Binding-site contacts:
Ligand atom C6 contacts residue LEU40 of chain 1.C at 3.5 Å (hydrophobic).
Ligand atom C1 contacts residue ILE94 of chain 1.C at 4.4 Å (hydrophobic).
Ligand atom C5 contacts residue PRO30 of chain 1.C at 4.4 Å (hydrophobic).
Ligand atom N3 contacts residue LEU42 of chain 1.C at 4.0 Å.
Ligand atom C4 contacts residue VAL35 of chain 1.C at 4.0 Å (hydrophobic).
Ligand atom C1 contacts residue LEU42 of chain 1.C at 4.1 Å (hydrophobic).
Ligand atom O1 contacts residue CYS84 of chain 1.C at 4.4 Å.
Ligand atom O1 contacts residue VAL35 of chain 1.C at 4.3 Å.
Ligand atom O contacts residue VAL35 of chain 1.C at 4.2 Å.
Ligand atom O contacts residue PRO30 of chain 1.C at 2.9 Å (h-bond).
Ligand atom C4 contacts residue ASN88 of chain 1.C at 3.6 Å.
Ligand atom N1 contacts residue ILE94 of chain 1.C at 3.4 Å.
Ligand atom C contacts residue TYR87 of chain 1.C at 3.4 Å (hydrophobic).
Ligand atom O2 contacts residue ILE94 of chain 1.C at 3.8 Å.
Ligand atom O2 contacts residue PRO30 of chain 1.C at 4.0 Å.
Ligand atom O2 contacts residue TRP29 of chain 1.C at 4.0 Å.
Ligand atom C5 contacts residue ILE94 of chain 1.C at 3.6 Å (hydrophobic).
Ligand atom N1 contacts residue VAL35 of chain 1.C at 3.6 Å.
Ligand atom N contacts residue LEU42 of chain 1.C at 4.2 Å.
Ligand atom O1 contacts residue TYR87 of chain 1.C at 4.4 Å.
Ligand atom N3 contacts residue LEU40 of chain 1.C at 3.9 Å.
Ligand atom C7 contacts residue LEU40 of chain 1.C at 3.9 Å (hydrophobic).
Ligand atom C2 contacts residue ILE94 of chain 1.C at 3.9 Å (hydrophobic).
Ligand atom C1 contacts residue LEU40 of chain 1.C at 4.0 Å (hydrophobic).
Ligand atom C3 contacts residue PRO30 of chain 1.C at 4.1 Å (hydrophobic).
Ligand atom C3 contacts residue VAL35 of chain 1.C at 4.0 Å (hydrophobic).
Ligand atom C3 contacts residue ILE94 of chain 1.C at 3.4 Å (hydrophobic).
Ligand atom C8 contacts residue TRP29 of chain 1.C at 3.7 Å (hydrophobic).
Ligand atom C contacts residue LEU42 of chain 1.C at 3.8 Å (hydrophobic).
Ligand atom C5 contacts residue PHE31 of chain 1.C at 4.1 Å (hydrophobic).
Ligand atom O1 contacts residue TYR45 of chain 1.C at 4.0 Å.
Ligand atom C9 contacts residue TRP29 of chain 1.C at 3.8 Å (hydrophobic).
Ligand atom O1 contacts residue ASN88 of chain 1.C at 2.9 Å (h-bond).
Ligand atom N contacts residue ASN88 of chain 1.C at 3.7 Å.
Ligand atom C4 contacts residue ILE94 of chain 1.C at 4.0 Å (hydrophobic).
Ligand atom N2 contacts residue LEU40 of chain 1.C at 3.4 Å.
Ligand atom C2 contacts residue LEU40 of chain 1.C at 3.7 Å (hydrophobic).
Ligand atom C contacts residue ASN88 of chain 1.C at 3.1 Å.
Ligand atom C5 contacts residue VAL35 of chain 1.C at 3.5 Å (hydrophobic).
Ligand atom O contacts residue ILE94 of chain 1.C at 3.7 Å.

This small molecule binds to this protein.
Small molecule (SMILES): Cn1c(=O)c2c(ncn2CC2OCCO2)n(C)c1=O

Sequence of chain 1.C:
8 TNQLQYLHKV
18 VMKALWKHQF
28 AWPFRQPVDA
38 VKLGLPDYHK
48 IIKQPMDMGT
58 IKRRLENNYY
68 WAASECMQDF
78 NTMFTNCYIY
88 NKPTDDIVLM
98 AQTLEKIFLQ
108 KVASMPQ